Sequence of chain 1.O:
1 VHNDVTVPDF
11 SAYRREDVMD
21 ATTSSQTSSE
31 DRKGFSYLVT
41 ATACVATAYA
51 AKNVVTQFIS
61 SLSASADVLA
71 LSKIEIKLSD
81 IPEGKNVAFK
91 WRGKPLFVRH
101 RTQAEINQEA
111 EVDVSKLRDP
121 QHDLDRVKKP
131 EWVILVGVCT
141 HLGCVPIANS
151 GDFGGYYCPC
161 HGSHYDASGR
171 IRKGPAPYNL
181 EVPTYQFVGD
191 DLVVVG

Sequence of chain 1.C:
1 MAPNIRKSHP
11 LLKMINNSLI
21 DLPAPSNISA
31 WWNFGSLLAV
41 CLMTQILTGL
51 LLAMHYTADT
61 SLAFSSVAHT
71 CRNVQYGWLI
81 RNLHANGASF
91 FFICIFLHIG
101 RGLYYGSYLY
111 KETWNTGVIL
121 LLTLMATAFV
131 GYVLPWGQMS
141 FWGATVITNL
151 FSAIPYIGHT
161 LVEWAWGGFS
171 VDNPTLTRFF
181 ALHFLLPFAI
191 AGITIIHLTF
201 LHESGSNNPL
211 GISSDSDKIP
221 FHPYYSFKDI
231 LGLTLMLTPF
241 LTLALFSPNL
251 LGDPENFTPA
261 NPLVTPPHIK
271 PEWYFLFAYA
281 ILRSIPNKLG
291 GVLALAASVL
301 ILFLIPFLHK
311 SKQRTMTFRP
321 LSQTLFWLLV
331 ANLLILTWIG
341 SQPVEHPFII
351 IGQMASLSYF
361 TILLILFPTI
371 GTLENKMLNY

Binding-site contacts:
Ligand atom C07 contacts residue VAL146 of chain 1.C at 3.6 Å (hydrophobic).
Ligand atom O09 contacts residue VAL146 of chain 1.C at 3.8 Å.
Ligand atom C16 contacts residue PHE275 of chain 1.C at 3.5 Å (hydrophobic).
Ligand atom C01 contacts residue HIS161 of chain 1.O at 4.0 Å.
Ligand atom CL12 contacts residue UNL1 of chain 1.CA at 3.5 Å.
Ligand atom O11 contacts residue PRO271 of chain 1.C at 3.6 Å.
Ligand atom C27 contacts residue PHE129 of chain 1.C at 3.8 Å (hydrophobic).
Ligand atom C03 contacts residue PRO271 of chain 1.C at 4.0 Å (hydrophobic).
Ligand atom O26 contacts residue MET125 of chain 1.C at 4.0 Å.
Ligand atom C02 contacts residue VAL146 of chain 1.C at 4.0 Å (hydrophobic).
Ligand atom C04 contacts residue PRO271 of chain 1.C at 3.6 Å (hydrophobic).
Ligand atom CL12 contacts residue PRO271 of chain 1.C at 3.5 Å.
Ligand atom C17 contacts residue LEU295 of chain 1.C at 4.0 Å (hydrophobic).
Ligand atom C05 contacts residue ILE147 of chain 1.C at 4.0 Å (hydrophobic).
Ligand atom C06 contacts residue PRO271 of chain 1.C at 3.9 Å (hydrophobic).
Ligand atom C08 contacts residue TRP142 of chain 1.C at 4.1 Å (hydrophobic).
Ligand atom C16 contacts residue ALA278 of chain 1.C at 3.8 Å (hydrophobic).
Ligand atom C05 contacts residue PRO271 of chain 1.C at 3.5 Å (hydrophobic).
Ligand atom C08 contacts residue GLY143 of chain 1.C at 3.3 Å.
Ligand atom C28 contacts residue LEU150 of chain 1.C at 4.0 Å (hydrophobic).
Ligand atom O09 contacts residue LEU282 of chain 1.C at 3.5 Å.
Ligand atom C01 contacts residue VAL146 of chain 1.C at 4.0 Å (hydrophobic).
Ligand atom O10 contacts residue HIS161 of chain 1.O at 2.9 Å (h-bond).
Ligand atom C06 contacts residue TYR279 of chain 1.C at 4.0 Å (hydrophobic).
Ligand atom C25 contacts residue LEU295 of chain 1.C at 3.8 Å (hydrophobic).
Ligand atom C13 contacts residue TYR279 of chain 1.C at 4.0 Å (hydrophobic).
Ligand atom C01 contacts residue TYR279 of chain 1.C at 3.6 Å (hydrophobic).
Ligand atom C07 contacts residue HIS161 of chain 1.O at 4.0 Å.
Ligand atom C08 contacts residue ILE269 of chain 1.C at 4.0 Å (hydrophobic).
Ligand atom O11 contacts residue ILE147 of chain 1.C at 3.6 Å.
Ligand atom C14 contacts residue LEU295 of chain 1.C at 4.0 Å (hydrophobic).
Ligand atom C23 contacts residue MET125 of chain 1.C at 4.0 Å (hydrophobic).
Ligand atom O10 contacts residue TYR279 of chain 1.C at 3.7 Å.
Ligand atom O10 contacts residue VAL146 of chain 1.C at 3.7 Å.
Ligand atom O10 contacts residue CYS160 of chain 1.O at 3.6 Å.
Ligand atom O09 contacts residue HIS161 of chain 1.O at 2.7 Å (h-bond).
Ligand atom CL12 contacts residue ILE147 of chain 1.C at 4.1 Å.
Ligand atom C23 contacts residue ALA126 of chain 1.C at 3.9 Å (hydrophobic).
Ligand atom O09 contacts residue TYR279 of chain 1.C at 3.2 Å.
Ligand atom O26 contacts residue ALA126 of chain 1.C at 3.2 Å.

The small molecule below binds the protein below.
Small molecule (SMILES): CC(/C=C/[C@@]1(C)[C@H](C)CCC(=O)[C@@H]1C)=C\Cc1c(O)c(Cl)c(C)c(C=O)c1O